Sequence of chain 1.B:
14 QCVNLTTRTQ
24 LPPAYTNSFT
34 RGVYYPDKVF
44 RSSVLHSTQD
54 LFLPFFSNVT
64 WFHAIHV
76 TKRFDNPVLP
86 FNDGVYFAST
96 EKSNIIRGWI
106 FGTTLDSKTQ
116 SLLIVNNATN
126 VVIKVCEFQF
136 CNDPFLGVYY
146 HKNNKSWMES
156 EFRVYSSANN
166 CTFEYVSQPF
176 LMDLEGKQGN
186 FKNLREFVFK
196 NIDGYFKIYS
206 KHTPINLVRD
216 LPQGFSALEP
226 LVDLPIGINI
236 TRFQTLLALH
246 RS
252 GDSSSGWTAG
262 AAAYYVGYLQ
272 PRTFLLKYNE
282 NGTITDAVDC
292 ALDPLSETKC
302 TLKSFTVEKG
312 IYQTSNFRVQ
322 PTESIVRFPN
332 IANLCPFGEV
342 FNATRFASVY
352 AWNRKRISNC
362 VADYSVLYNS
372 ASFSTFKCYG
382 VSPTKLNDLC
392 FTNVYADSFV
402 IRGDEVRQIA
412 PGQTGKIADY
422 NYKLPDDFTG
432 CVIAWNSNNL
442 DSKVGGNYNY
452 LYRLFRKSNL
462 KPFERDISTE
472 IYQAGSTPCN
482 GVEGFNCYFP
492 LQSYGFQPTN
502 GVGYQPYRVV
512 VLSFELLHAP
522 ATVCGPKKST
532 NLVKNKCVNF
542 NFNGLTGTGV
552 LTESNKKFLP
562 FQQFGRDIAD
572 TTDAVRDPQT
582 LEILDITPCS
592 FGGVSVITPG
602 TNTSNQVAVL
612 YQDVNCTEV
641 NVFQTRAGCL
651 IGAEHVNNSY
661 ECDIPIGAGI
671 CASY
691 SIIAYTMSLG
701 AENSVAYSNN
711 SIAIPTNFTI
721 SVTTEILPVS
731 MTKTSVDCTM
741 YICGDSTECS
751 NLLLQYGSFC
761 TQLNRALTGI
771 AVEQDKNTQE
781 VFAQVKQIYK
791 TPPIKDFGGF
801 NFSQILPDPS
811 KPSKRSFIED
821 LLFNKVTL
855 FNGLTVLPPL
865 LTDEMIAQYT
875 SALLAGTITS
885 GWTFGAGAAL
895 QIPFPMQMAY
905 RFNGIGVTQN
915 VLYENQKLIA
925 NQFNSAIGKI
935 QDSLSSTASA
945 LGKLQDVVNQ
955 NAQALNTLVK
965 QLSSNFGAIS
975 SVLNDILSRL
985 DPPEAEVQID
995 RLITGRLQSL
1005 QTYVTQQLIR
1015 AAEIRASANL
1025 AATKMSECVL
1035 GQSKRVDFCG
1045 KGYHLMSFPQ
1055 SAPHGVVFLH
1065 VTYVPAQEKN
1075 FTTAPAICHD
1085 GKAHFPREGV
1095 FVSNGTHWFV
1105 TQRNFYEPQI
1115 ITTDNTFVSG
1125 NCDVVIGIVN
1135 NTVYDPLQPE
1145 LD

Binding-site contacts:
Ligand atom C6 contacts residue LYS113 of chain 1.B at 4.0 Å.
Ligand atom O5 contacts residue SER112 of chain 1.B at 4.1 Å.
Ligand atom C8 contacts residue ASN164 of chain 1.B at 3.2 Å.
Ligand atom C1 contacts residue SER112 of chain 1.B at 4.4 Å.
Ligand atom C7 contacts residue ASN165 of chain 1.B at 3.8 Å.
Ligand atom C2 contacts residue ASN164 of chain 1.B at 3.8 Å.
Ligand atom C7 contacts residue ASN164 of chain 1.B at 3.2 Å.
Ligand atom C1 contacts residue ASN165 of chain 1.B at 1.4 Å.
Ligand atom O6 contacts residue LYS113 of chain 1.B at 4.4 Å.
Ligand atom O7 contacts residue ASN164 of chain 1.B at 4.0 Å.
Ligand atom O5 contacts residue ASN165 of chain 1.B at 2.2 Å (h-bond).
Ligand atom C2 contacts residue ASN165 of chain 1.B at 2.5 Å.
Ligand atom O7 contacts residue ASN165 of chain 1.B at 4.0 Å.
Ligand atom N2 contacts residue ASN164 of chain 1.B at 3.2 Å (h-bond).
Ligand atom O3 contacts residue ASN164 of chain 1.B at 4.0 Å.
Ligand atom C1 contacts residue ASN164 of chain 1.B at 4.0 Å.
Ligand atom C2 contacts residue SER112 of chain 1.B at 4.1 Å.
Ligand atom C5 contacts residue ASN165 of chain 1.B at 3.5 Å.
Ligand atom C4 contacts residue ASN165 of chain 1.B at 4.2 Å.
Ligand atom N2 contacts residue ASN165 of chain 1.B at 3.1 Å (h-bond).
Ligand atom C3 contacts residue ASN165 of chain 1.B at 3.8 Å.

This small molecule binds to this protein.
Small molecule (SMILES): CC(=O)N[C@@H]1[C@@H](O)[C@H](O)[C@@H](CO)O[C@H]1O